This protein binds this small molecule.
Small molecule (SMILES): COc1c(O)cc(O)c2c1O[C@H](c1ccccc1)CC2=O

Binding-site contacts:
Ligand atom C07 contacts residue GSH1 of chain 1.I at 4.0 Å.
Ligand atom C15 contacts residue PHE128 of chain 1.B at 3.7 Å (hydrophobic).
Ligand atom C15 contacts residue PHE14 of chain 1.B at 3.5 Å (hydrophobic).
Ligand atom O13 contacts residue PHE14 of chain 1.B at 3.5 Å.
Ligand atom O13 contacts residue PRO16 of chain 1.B at 3.5 Å.
Ligand atom C20 contacts residue PHE123 of chain 1.B at 3.4 Å (hydrophobic).
Ligand atom C02 contacts residue TRP127 of chain 1.B at 3.7 Å (hydrophobic).
Ligand atom C05 contacts residue PHE128 of chain 1.B at 3.6 Å (hydrophobic).
Ligand atom C20 contacts residue TRP127 of chain 1.B at 4.0 Å (hydrophobic).
Ligand atom O14 contacts residue PRO16 of chain 1.B at 4.0 Å.
Ligand atom C02 contacts residue PHE128 of chain 1.B at 4.0 Å (hydrophobic).
Ligand atom C09 contacts residue PHE128 of chain 1.B at 3.5 Å (hydrophobic).
Ligand atom C18 contacts residue PHE168 of chain 1.B at 3.9 Å (hydrophobic).
Ligand atom C06 contacts residue GSH1 of chain 1.I at 3.7 Å.
Ligand atom O03 contacts residue PHE128 of chain 1.B at 3.5 Å.
Ligand atom C19 contacts residue MET172 of chain 1.B at 4.0 Å (hydrophobic).
Ligand atom C15 contacts residue VAL233 of chain 1.B at 3.5 Å (hydrophobic).
Ligand atom O13 contacts residue GSH1 of chain 1.I at 2.5 Å (h-bond).
Ligand atom C01 contacts residue TRP127 of chain 1.B at 3.6 Å (hydrophobic).
Ligand atom C08 contacts residue PHE128 of chain 1.B at 3.8 Å (hydrophobic).
Ligand atom O14 contacts residue PHE128 of chain 1.B at 4.0 Å.
Ligand atom C21 contacts residue TRP127 of chain 1.B at 3.4 Å (hydrophobic).
Ligand atom O12 contacts residue TYR17 of chain 1.B at 3.3 Å (h-bond).
Ligand atom C05 contacts residue PRO16 of chain 1.B at 3.9 Å (hydrophobic).
Ligand atom C01 contacts residue ARG124 of chain 1.B at 3.9 Å.
Ligand atom C10 contacts residue PHE128 of chain 1.B at 3.7 Å (hydrophobic).
Ligand atom C21 contacts residue PHE123 of chain 1.B at 4.0 Å (hydrophobic).
Ligand atom C06 contacts residue PRO16 of chain 1.B at 3.7 Å (hydrophobic).
Ligand atom O11 contacts residue PHE123 of chain 1.B at 3.5 Å.
Ligand atom C17 contacts residue TYR175 of chain 1.B at 4.0 Å (hydrophobic).
Ligand atom C07 contacts residue TYR17 of chain 1.B at 3.5 Å (hydrophobic).
Ligand atom C19 contacts residue ARG171 of chain 1.B at 3.9 Å.
Ligand atom O11 contacts residue ARG124 of chain 1.B at 3.2 Å (salt-bridge).
Ligand atom C04 contacts residue PHE128 of chain 1.B at 3.2 Å (hydrophobic).
Ligand atom C10 contacts residue ARG124 of chain 1.B at 3.8 Å.
Ligand atom C19 contacts residue PHE168 of chain 1.B at 3.3 Å (hydrophobic).
Ligand atom C18 contacts residue ARG171 of chain 1.B at 3.8 Å.
Ligand atom C01 contacts residue PHE123 of chain 1.B at 3.5 Å (hydrophobic).
Ligand atom O14 contacts residue PHE14 of chain 1.B at 4.0 Å.
Ligand atom C01 contacts residue PHE128 of chain 1.B at 3.7 Å (hydrophobic).

Sequence of chain 1.B:
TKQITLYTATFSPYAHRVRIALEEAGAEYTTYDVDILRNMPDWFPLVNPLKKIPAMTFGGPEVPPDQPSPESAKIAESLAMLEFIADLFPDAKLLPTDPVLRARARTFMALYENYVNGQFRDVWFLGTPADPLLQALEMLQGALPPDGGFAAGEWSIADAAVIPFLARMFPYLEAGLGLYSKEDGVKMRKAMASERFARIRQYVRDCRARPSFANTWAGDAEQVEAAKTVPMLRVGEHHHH